A small-molecule ligand and the protein it binds are described below.
Small molecule (SMILES): CCOC(=O)[C@]1(CS)N[C@H](C(=O)O)C(C)(C)S1

Binding-site contacts:
Ligand atom O08 contacts residue ASP83 of chain 1.A at 3.6 Å.
Ligand atom S01 contacts residue CYS160 of chain 1.A at 3.9 Å.
Ligand atom O15 contacts residue ASN169 of chain 1.A at 2.7 Å (h-bond).
Ligand atom C10 contacts residue HIS199 of chain 1.A at 4.4 Å.
Ligand atom C04 contacts residue ASP83 of chain 1.A at 4.3 Å.
Ligand atom C12 contacts residue TRP30 of chain 1.A at 3.7 Å (hydrophobic).
Ligand atom C14 contacts residue TRP30 of chain 1.A at 3.9 Å (hydrophobic).
Ligand atom C02 contacts residue ZN1 of chain 1.F at 3.2 Å.
Ligand atom C02 contacts residue HIS81 of chain 1.A at 3.6 Å.
Ligand atom S01 contacts residue HIS199 of chain 1.A at 3.6 Å.
Ligand atom C11 contacts residue HIS199 of chain 1.A at 3.7 Å.
Ligand atom C14 contacts residue ASN169 of chain 1.A at 3.0 Å.
Ligand atom S01 contacts residue ZN1 of chain 1.F at 2.2 Å.
Ligand atom S01 contacts residue HIS81 of chain 1.A at 3.7 Å.
Ligand atom C12 contacts residue VAL27 of chain 1.A at 3.8 Å (hydrophobic).
Ligand atom C11 contacts residue VAL33 of chain 1.A at 4.3 Å (hydrophobic).
Ligand atom C07 contacts residue SER82 of chain 1.A at 3.2 Å.
Ligand atom O16 contacts residue ASN169 of chain 1.A at 2.8 Å.
Ligand atom S09 contacts residue VAL33 of chain 1.A at 4.0 Å.
Ligand atom C12 contacts residue VAL33 of chain 1.A at 3.9 Å (hydrophobic).
Ligand atom C10 contacts residue VAL33 of chain 1.A at 4.5 Å (hydrophobic).
Ligand atom C03 contacts residue ZN1 of chain 1.F at 4.2 Å.
Ligand atom C13 contacts residue ASN169 of chain 1.A at 4.2 Å.
Ligand atom O16 contacts residue TRP30 of chain 1.A at 3.3 Å.
Ligand atom O05 contacts residue VAL27 of chain 1.A at 3.8 Å.
Ligand atom S09 contacts residue ZN1 of chain 1.F at 3.8 Å.
Ligand atom S01 contacts residue ASP83 of chain 1.A at 3.4 Å (salt-bridge).
Ligand atom O16 contacts residue GLY168 of chain 1.A at 4.3 Å.
Ligand atom C06 contacts residue VAL27 of chain 1.A at 3.7 Å (hydrophobic).
Ligand atom C02 contacts residue ASP83 of chain 1.A at 3.3 Å.
Ligand atom O08 contacts residue PHE53 of chain 1.A at 3.9 Å.
Ligand atom O08 contacts residue SER82 of chain 1.A at 4.0 Å.
Ligand atom C03 contacts residue ASP83 of chain 1.A at 4.2 Å.
Ligand atom S01 contacts residue ZN1 of chain 1.E at 2.4 Å.
Ligand atom C02 contacts residue ZN1 of chain 1.E at 3.2 Å.
Ligand atom S01 contacts residue HIS141 of chain 1.A at 3.3 Å (h-bond).
Ligand atom S09 contacts residue ASP83 of chain 1.A at 3.8 Å.
Ligand atom S01 contacts residue HIS79 of chain 1.A at 4.0 Å.
Ligand atom O15 contacts residue TRP30 of chain 1.A at 3.5 Å (h-bond).
Ligand atom S09 contacts residue HIS199 of chain 1.A at 3.7 Å.

Sequence of chain 1.A:
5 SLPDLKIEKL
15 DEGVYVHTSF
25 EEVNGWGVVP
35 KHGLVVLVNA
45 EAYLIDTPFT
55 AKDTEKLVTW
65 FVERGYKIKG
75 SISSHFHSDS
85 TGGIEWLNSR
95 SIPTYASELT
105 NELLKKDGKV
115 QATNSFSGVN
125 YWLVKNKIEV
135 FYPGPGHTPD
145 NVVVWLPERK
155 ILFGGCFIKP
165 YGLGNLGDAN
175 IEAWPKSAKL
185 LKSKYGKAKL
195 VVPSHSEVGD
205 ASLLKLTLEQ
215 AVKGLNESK